Sequence of chain 5.NA:
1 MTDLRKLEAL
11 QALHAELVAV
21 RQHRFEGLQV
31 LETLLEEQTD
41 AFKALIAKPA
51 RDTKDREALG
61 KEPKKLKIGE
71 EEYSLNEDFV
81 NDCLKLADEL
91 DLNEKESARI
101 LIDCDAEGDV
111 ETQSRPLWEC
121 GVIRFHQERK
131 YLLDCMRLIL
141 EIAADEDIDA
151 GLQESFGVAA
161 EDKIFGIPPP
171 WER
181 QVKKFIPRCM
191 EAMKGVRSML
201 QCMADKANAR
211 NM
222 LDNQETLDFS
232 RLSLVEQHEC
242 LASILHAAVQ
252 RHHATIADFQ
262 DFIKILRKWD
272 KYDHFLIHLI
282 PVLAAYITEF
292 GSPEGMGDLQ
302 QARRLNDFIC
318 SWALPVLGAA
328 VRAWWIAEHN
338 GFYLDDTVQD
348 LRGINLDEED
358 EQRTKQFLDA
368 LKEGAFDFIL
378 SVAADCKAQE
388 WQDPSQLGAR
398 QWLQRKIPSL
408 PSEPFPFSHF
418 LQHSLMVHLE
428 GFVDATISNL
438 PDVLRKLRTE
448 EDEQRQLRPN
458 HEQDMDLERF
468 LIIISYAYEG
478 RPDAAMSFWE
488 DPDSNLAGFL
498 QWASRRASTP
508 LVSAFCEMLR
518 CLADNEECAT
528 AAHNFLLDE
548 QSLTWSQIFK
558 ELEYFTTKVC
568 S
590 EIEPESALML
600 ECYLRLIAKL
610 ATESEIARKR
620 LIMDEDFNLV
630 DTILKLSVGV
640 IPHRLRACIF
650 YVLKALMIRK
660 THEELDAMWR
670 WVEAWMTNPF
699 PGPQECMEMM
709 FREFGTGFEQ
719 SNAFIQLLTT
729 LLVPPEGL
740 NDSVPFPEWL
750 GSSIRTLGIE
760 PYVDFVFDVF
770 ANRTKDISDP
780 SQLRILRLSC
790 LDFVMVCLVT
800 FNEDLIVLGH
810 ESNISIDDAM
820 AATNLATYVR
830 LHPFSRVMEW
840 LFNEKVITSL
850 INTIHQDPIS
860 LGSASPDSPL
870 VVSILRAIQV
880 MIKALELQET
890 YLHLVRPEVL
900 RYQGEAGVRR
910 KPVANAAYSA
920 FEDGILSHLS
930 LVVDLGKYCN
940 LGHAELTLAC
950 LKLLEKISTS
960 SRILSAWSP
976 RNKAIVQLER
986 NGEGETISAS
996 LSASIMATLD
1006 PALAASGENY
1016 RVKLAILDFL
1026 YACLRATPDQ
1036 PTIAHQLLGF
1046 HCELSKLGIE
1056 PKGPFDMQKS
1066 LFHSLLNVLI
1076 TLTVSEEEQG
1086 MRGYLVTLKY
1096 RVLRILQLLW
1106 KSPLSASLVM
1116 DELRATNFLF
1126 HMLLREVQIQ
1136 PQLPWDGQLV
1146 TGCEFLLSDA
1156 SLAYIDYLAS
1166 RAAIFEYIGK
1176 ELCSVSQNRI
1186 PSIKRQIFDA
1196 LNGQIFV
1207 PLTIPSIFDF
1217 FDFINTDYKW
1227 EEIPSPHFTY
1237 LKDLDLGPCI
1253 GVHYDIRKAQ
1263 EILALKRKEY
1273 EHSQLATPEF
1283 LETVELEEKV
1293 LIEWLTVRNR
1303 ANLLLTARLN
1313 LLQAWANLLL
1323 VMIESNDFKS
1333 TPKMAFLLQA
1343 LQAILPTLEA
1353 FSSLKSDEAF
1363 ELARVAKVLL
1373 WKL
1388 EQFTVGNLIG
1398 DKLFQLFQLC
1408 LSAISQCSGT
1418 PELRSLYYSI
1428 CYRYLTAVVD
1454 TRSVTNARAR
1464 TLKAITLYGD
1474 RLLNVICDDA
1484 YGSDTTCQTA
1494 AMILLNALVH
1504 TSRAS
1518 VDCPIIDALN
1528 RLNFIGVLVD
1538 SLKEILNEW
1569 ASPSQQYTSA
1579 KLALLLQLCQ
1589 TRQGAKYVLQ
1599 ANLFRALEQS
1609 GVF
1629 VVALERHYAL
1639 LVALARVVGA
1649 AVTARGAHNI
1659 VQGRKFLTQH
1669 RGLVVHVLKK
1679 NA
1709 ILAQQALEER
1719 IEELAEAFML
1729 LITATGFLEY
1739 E

Sequence of chain 5.C:
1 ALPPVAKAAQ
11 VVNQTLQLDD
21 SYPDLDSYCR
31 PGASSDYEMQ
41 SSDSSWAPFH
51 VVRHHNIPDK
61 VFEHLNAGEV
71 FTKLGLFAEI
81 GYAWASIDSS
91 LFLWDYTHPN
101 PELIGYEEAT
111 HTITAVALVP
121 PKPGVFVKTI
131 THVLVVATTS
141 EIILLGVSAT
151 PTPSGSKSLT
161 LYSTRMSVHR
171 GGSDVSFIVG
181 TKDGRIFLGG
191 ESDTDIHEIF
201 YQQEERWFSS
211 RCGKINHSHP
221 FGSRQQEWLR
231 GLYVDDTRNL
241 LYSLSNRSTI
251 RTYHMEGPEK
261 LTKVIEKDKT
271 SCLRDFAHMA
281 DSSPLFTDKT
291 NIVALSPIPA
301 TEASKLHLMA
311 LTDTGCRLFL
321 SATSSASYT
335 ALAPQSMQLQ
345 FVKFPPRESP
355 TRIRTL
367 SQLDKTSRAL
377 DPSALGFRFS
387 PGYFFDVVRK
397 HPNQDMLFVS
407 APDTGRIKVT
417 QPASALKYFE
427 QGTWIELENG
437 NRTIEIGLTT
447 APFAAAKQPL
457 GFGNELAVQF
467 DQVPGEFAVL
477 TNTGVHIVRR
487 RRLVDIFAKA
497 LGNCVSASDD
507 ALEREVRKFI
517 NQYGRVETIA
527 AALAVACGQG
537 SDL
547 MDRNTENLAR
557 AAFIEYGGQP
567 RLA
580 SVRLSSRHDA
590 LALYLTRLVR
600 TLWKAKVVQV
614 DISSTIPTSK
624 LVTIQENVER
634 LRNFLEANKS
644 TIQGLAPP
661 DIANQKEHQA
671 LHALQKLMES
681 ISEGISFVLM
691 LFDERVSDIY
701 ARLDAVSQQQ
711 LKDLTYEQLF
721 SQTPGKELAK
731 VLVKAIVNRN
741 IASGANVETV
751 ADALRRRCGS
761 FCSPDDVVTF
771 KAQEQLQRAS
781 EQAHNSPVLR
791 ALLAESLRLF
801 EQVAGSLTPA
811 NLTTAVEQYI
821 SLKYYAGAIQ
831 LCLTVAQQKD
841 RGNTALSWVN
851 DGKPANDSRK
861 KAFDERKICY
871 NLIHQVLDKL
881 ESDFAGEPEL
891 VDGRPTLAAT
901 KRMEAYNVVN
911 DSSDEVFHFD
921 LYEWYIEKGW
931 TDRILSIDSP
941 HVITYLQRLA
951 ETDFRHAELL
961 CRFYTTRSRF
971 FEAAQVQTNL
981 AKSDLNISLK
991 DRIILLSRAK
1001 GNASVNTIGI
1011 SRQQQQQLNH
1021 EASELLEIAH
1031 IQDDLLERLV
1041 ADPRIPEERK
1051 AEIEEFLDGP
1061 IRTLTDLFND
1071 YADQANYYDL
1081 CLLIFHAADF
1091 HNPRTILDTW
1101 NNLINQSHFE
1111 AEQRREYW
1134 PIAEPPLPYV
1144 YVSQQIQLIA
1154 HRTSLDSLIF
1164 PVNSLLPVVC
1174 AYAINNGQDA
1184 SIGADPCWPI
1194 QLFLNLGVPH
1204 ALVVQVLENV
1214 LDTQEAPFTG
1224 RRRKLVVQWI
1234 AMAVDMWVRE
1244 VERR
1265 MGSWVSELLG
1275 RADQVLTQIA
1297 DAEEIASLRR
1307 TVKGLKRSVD

Binding-site contacts:
Ligand atom CG2 contacts residue PHE1068 of chain 5.C at 3.6 Å (hydrophobic).
Ligand atom CE1 contacts residue GLN565 of chain 5.F at 1.8 Å.
Ligand atom CD contacts residue GLN1074 of chain 5.C at 3.5 Å.
Ligand atom NZ contacts residue LYS1225 of chain 5.NA at 2.2 Å.
Ligand atom CD2 contacts residue GLN565 of chain 5.F at 1.6 Å.
Ligand atom CG contacts residue ILE1045 of chain 5.C at 3.5 Å (hydrophobic).
Ligand atom NH2 contacts residue ASP1073 of chain 5.C at 3.1 Å (salt-bridge).
Ligand atom CZ contacts residue ARG1044 of chain 5.C at 3.3 Å.
Ligand atom CD1 contacts residue THR1065 of chain 5.C at 3.5 Å.
Ligand atom O contacts residue ASN1069 of chain 5.C at 3.3 Å (h-bond).
Ligand atom CG contacts residue GLN565 of chain 5.F at 1.5 Å.
Ligand atom CE contacts residue LYS1225 of chain 5.NA at 3.3 Å.
Ligand atom CA contacts residue THR1065 of chain 5.C at 3.6 Å.
Ligand atom O contacts residue THR1065 of chain 5.C at 3.2 Å.
Ligand atom CB contacts residue GLN1074 of chain 5.C at 3.5 Å.
Ligand atom N contacts residue GLN1074 of chain 5.C at 3.2 Å (h-bond).
Ligand atom CG contacts residue GLU1052 of chain 5.C at 3.2 Å.
Ligand atom N contacts residue ASN1069 of chain 5.C at 2.9 Å (h-bond).
Ligand atom CE contacts residue GLU1228 of chain 5.NA at 3.4 Å.
Ligand atom CD1 contacts residue ARG1044 of chain 5.C at 3.1 Å.
Ligand atom N contacts residue THR1065 of chain 5.C at 3.2 Å (h-bond).
Ligand atom CA contacts residue ASN1069 of chain 5.C at 3.5 Å.
Ligand atom O contacts residue GLN1074 of chain 5.C at 3.0 Å (h-bond).
Ligand atom CD1 contacts residue GLN565 of chain 5.F at 1.2 Å.
Ligand atom O contacts residue ASN1069 of chain 5.C at 3.0 Å (h-bond).
Ligand atom CD1 contacts residue PHE1068 of chain 5.C at 3.4 Å (hydrophobic).
Ligand atom CD1 contacts residue ARG567 of chain 5.F at 3.4 Å.
Ligand atom NH1 contacts residue ASP1073 of chain 5.C at 3.6 Å.
Ligand atom CE1 contacts residue ARG1044 of chain 5.C at 3.5 Å.
Ligand atom NH1 contacts residue ASN1069 of chain 5.C at 2.8 Å (h-bond).
Ligand atom CZ contacts residue GLN565 of chain 5.F at 2.3 Å.
Ligand atom C contacts residue ASN1069 of chain 5.C at 3.2 Å.
Ligand atom CE2 contacts residue GLN565 of chain 5.F at 2.0 Å.
Ligand atom CB contacts residue GLN565 of chain 5.F at 2.0 Å.
Ligand atom CD1 contacts residue ILE1053 of chain 5.C at 3.4 Å (hydrophobic).
Ligand atom CG1 contacts residue PHE1068 of chain 5.C at 3.4 Å (hydrophobic).
Ligand atom CB contacts residue GLU1052 of chain 5.C at 3.1 Å.
Ligand atom OG1 contacts residue ARG1049 of chain 5.C at 2.9 Å (salt-bridge).
Ligand atom NZ contacts residue ASP1073 of chain 5.C at 3.0 Å (salt-bridge).
Ligand atom CA contacts residue GLN565 of chain 5.F at 3.1 Å.

A small-molecule ligand and the protein it binds are described below.
Small molecule (SMILES): CC[C@H](C)[C@H](NC(=O)[C@@H](NC(=O)[C@H](CC(C)C)NC(=O)[C@@H](N)CCCCN)C(C)C)C(=O)N[C@@H](CC(N)=O)C(=O)N[C@@H](CCCCN)C(=O)N[C@@H](CC(=O)O)C(=O)N[C@@H](CCSC)C(=O)N[C@@H](CCCN=C(N)N)C(=O)N[C@H](C(=O)N[C@@H](CC(=O)O)C(=O)N[C@@H](CC(C)C)C(=O)N[C@@H](Cc1ccccc1)C(=O)N[C@@H](CO)C(=O)N1CCC[C@H]1C(=O)N1CCC[C@H]1C(=O)N[C@H](C=O)CC(N)=O)[C@@H](C)O

Sequence of chain 5.F:
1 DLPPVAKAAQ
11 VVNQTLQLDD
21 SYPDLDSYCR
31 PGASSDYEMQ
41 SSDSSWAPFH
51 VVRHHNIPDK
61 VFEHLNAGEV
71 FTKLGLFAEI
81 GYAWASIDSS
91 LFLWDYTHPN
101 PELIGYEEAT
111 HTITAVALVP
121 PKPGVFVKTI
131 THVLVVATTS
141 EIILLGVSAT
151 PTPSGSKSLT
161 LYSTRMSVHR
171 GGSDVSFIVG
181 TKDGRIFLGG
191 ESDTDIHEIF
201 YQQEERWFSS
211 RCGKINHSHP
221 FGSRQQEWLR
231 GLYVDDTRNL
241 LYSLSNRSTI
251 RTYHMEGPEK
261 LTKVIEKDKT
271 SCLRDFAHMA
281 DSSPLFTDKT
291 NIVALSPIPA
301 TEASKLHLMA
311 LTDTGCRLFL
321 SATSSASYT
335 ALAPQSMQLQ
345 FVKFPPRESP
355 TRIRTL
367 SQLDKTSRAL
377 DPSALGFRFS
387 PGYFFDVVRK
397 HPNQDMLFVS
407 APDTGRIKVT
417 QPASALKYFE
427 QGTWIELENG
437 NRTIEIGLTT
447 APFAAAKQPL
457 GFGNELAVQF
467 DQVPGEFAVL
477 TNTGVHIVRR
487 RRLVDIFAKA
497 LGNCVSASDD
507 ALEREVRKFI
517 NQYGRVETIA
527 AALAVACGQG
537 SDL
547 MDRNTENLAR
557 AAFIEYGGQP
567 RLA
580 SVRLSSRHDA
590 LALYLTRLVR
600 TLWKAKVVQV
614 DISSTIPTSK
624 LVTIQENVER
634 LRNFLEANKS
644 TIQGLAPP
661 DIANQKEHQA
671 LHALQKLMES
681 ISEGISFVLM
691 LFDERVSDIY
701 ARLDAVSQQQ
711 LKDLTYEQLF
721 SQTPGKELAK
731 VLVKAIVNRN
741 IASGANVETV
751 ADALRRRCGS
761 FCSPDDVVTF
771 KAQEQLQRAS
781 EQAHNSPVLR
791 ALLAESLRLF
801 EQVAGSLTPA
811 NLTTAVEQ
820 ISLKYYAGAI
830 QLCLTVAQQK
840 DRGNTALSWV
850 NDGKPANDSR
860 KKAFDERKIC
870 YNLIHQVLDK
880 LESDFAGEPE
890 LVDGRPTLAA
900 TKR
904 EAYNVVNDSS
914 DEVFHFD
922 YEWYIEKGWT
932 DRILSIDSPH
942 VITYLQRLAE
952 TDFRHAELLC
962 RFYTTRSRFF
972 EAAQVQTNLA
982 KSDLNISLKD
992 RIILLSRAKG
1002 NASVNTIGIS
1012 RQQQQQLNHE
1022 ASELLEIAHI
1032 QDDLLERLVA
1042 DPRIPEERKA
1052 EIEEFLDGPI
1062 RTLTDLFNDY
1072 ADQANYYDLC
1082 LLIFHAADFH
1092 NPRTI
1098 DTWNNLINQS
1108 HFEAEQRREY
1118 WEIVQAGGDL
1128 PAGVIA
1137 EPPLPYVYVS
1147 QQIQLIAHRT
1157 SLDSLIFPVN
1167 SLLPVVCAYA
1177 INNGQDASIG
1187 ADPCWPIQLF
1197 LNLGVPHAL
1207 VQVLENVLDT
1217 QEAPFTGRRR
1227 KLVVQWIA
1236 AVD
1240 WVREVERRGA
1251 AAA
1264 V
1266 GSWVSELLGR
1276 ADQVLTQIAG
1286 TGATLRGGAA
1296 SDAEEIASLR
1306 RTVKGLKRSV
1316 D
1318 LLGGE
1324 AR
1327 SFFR